Sequence of chain 1.A:
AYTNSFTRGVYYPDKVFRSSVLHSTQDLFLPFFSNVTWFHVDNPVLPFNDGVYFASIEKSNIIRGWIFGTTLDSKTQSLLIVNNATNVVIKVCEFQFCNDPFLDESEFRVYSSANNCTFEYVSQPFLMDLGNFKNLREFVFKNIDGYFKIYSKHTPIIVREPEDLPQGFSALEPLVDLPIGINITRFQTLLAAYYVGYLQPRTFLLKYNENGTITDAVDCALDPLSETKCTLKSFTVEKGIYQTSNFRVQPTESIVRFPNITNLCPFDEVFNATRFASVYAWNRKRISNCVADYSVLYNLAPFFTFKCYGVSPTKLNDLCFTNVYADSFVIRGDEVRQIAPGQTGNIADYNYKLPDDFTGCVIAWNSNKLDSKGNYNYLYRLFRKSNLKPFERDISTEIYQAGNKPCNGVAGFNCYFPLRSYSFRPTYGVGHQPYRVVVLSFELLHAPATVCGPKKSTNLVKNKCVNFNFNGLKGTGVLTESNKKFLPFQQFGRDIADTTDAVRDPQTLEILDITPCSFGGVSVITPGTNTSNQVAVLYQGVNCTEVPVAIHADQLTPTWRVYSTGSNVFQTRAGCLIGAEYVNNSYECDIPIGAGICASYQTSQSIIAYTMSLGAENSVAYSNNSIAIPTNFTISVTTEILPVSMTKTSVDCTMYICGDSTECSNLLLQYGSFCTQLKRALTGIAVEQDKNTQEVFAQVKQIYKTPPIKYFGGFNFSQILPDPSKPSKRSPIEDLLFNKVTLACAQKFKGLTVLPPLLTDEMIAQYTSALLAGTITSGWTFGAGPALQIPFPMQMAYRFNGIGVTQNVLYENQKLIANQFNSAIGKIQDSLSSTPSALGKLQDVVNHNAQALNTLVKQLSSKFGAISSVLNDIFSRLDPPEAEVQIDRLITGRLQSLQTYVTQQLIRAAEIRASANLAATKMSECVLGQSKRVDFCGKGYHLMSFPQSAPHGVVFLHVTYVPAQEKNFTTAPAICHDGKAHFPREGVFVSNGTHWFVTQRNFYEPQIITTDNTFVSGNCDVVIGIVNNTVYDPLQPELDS

This small molecule binds to this protein.
Small molecule (SMILES): CC(=O)N[C@@H]1[C@@H](O)[C@H](O)[C@@H](CO)O[C@H]1O

Sequence of chain 1.B:
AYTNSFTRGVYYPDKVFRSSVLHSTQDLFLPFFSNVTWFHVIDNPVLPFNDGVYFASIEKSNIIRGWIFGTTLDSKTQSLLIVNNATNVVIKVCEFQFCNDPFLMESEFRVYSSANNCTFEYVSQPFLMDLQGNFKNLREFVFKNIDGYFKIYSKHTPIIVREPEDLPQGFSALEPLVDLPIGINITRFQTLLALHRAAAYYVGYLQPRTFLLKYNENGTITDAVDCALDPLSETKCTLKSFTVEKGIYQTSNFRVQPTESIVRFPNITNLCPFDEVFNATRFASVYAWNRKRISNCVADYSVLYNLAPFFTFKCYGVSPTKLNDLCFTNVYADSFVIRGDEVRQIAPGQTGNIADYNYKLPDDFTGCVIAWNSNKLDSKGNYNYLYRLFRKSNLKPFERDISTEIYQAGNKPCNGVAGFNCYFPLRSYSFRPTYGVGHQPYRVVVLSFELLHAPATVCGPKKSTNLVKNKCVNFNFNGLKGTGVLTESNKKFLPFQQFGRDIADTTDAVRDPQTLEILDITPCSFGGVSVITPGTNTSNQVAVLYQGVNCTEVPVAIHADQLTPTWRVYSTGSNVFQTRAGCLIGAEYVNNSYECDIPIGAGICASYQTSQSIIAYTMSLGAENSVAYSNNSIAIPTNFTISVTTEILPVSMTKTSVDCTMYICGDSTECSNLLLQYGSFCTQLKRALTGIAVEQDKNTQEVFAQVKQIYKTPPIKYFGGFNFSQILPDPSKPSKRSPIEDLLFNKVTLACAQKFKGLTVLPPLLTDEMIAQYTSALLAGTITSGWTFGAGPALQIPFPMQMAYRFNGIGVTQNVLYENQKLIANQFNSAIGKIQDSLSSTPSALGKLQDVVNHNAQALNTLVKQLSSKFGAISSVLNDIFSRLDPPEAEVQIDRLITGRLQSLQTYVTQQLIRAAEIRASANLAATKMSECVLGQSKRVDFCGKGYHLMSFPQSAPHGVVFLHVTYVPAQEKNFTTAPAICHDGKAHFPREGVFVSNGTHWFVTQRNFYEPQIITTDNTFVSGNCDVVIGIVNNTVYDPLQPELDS

Binding-site contacts:
Ligand atom C2 contacts residue ASN1062 of chain 1.A at 2.4 Å.
Ligand atom C6 contacts residue ALA694 of chain 1.A at 4.2 Å (hydrophobic).
Ligand atom C8 contacts residue LYS1061 of chain 1.A at 4.1 Å.
Ligand atom C5 contacts residue ALA694 of chain 1.A at 4.1 Å (hydrophobic).
Ligand atom C3 contacts residue ASN1062 of chain 1.A at 3.7 Å.
Ligand atom C4 contacts residue ASN1062 of chain 1.A at 4.2 Å.
Ligand atom N2 contacts residue ASN1062 of chain 1.A at 2.7 Å (h-bond).
Ligand atom O5 contacts residue ASN1062 of chain 1.A at 2.3 Å (h-bond).
Ligand atom C1 contacts residue GLN883 of chain 1.B at 4.4 Å.
Ligand atom C8 contacts residue GLU1060 of chain 1.A at 4.2 Å.
Ligand atom C5 contacts residue ASN1062 of chain 1.A at 3.7 Å.
Ligand atom C8 contacts residue ASN1062 of chain 1.A at 3.8 Å.
Ligand atom C7 contacts residue ASN1062 of chain 1.A at 3.4 Å.
Ligand atom O7 contacts residue ASN1062 of chain 1.A at 3.8 Å.
Ligand atom C1 contacts residue ASN1062 of chain 1.A at 1.4 Å.